A protein and the small-molecule ligand that binds it are described below.
Small molecule (SMILES): CC(=O)N[C@@H]1[C@@H](O)[C@H](O)[C@@H](CO)O[C@H]1O

Binding-site contacts:
Ligand atom C1 contacts residue ASN616 of chain 1.C at 1.4 Å.
Ligand atom C5 contacts residue ASN616 of chain 1.C at 3.7 Å.
Ligand atom C4 contacts residue ASN616 of chain 1.C at 4.2 Å.
Ligand atom C2 contacts residue ASN616 of chain 1.C at 2.5 Å.
Ligand atom N2 contacts residue ASN616 of chain 1.C at 2.9 Å (h-bond).
Ligand atom O7 contacts residue ASN616 of chain 1.C at 4.2 Å.
Ligand atom C8 contacts residue ASN616 of chain 1.C at 4.5 Å.
Ligand atom C3 contacts residue ASN616 of chain 1.C at 3.8 Å.
Ligand atom C7 contacts residue ASN616 of chain 1.C at 3.8 Å.
Ligand atom O5 contacts residue CYS617 of chain 1.C at 4.4 Å.
Ligand atom O5 contacts residue ASN616 of chain 1.C at 2.4 Å (h-bond).

Sequence of chain 1.C:
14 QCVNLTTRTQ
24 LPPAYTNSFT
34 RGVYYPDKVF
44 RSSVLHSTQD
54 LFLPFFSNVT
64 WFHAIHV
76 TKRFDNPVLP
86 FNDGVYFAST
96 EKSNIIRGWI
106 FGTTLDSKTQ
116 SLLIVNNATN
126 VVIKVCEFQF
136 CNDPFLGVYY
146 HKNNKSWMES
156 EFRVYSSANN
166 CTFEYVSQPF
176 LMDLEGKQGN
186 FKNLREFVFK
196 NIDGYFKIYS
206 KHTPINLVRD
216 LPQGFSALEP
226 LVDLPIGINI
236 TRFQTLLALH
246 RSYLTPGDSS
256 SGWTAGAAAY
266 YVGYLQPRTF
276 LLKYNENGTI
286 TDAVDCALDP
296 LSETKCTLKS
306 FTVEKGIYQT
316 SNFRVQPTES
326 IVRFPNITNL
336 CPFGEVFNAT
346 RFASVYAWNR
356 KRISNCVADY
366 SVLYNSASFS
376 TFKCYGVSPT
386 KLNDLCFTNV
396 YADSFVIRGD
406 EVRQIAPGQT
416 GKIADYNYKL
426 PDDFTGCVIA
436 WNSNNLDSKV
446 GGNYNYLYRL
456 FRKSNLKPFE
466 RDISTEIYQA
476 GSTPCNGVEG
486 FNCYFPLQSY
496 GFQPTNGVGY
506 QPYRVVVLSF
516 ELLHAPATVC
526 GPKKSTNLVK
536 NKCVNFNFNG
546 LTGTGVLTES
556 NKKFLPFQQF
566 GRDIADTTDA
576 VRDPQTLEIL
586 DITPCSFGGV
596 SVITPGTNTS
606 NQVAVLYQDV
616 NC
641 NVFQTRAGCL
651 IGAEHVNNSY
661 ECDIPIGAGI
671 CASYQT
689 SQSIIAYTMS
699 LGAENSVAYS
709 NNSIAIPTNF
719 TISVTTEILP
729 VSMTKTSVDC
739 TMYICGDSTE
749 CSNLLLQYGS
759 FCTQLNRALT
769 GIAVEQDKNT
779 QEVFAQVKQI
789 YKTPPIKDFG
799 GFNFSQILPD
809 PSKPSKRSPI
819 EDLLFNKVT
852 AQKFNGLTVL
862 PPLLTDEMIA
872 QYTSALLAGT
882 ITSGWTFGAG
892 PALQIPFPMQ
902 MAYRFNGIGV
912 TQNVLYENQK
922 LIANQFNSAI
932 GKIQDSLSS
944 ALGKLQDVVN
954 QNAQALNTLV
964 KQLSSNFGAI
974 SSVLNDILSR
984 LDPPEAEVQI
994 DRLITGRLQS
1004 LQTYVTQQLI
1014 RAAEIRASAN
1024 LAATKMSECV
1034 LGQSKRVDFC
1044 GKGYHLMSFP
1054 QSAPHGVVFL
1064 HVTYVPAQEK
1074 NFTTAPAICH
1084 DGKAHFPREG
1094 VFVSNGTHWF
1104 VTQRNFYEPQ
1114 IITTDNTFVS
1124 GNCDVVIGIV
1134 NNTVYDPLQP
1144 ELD